Sequence of chain 1.B:
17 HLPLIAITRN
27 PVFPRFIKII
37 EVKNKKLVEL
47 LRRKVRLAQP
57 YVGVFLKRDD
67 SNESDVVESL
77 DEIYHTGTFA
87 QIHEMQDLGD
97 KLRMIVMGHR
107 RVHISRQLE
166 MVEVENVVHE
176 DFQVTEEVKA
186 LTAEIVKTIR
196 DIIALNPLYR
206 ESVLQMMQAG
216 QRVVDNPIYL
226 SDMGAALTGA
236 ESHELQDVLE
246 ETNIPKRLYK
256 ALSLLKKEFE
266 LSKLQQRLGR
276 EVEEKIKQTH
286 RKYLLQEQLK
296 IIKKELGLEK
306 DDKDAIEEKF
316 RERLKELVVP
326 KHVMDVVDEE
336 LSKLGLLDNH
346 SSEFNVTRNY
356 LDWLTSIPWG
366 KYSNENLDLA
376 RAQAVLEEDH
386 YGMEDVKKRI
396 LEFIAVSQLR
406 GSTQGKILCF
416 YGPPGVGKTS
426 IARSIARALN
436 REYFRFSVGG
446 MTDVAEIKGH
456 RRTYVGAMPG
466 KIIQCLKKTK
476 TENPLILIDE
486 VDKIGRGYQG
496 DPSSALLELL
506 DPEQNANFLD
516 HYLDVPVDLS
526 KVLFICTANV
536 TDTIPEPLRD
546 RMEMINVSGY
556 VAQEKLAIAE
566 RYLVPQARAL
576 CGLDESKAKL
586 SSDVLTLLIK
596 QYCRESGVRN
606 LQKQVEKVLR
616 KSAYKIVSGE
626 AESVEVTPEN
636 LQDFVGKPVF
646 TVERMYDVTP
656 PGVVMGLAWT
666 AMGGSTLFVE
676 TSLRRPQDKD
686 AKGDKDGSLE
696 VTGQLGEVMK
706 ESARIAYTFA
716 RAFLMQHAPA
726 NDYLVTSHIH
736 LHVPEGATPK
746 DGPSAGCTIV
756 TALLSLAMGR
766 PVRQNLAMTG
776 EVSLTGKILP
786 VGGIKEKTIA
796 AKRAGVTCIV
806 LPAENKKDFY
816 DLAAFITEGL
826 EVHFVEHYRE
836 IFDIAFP

Sequence of chain 1.A:
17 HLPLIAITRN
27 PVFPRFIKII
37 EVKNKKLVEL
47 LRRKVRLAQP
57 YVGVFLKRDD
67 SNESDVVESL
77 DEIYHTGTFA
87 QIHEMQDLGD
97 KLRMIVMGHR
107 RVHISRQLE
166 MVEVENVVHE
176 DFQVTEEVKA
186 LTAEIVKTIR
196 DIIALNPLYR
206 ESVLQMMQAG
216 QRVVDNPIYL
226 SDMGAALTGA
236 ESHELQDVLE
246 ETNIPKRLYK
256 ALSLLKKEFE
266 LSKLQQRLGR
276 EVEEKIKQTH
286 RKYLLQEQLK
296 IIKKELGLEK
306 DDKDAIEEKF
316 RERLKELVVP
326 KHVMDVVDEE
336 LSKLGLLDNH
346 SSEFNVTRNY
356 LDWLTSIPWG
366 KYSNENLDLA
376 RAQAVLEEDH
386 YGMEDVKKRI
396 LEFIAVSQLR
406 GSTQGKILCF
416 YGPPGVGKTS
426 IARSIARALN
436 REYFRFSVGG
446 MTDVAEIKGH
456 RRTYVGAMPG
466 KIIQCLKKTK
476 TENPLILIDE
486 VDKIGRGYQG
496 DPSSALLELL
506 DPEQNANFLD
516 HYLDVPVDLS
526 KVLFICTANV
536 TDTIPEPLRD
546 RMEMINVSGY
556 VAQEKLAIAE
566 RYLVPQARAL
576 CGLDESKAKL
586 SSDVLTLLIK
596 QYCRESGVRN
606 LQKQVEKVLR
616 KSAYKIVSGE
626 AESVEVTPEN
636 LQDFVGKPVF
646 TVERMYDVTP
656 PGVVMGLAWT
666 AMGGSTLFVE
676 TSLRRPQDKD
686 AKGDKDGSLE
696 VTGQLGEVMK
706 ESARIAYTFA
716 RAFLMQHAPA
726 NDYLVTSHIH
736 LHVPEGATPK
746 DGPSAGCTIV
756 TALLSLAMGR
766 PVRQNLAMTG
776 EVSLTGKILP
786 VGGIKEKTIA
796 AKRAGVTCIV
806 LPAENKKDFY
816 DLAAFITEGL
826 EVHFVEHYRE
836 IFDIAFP

This protein binds this small molecule.
Small molecule (SMILES): Nc1ncnc2c1ncn2[C@@H]1O[C@H](COP(=O)(O)OP(=O)(O)OP(O)(O)=S)[C@@H](O)[C@H]1O

Binding-site contacts:
Ligand atom O2B contacts residue VAL421 of chain 1.A at 3.0 Å (h-bond).
Ligand atom C5' contacts residue ARG604 of chain 1.A at 3.1 Å.
Ligand atom O2B contacts residue LYS423 of chain 1.A at 2.4 Å (salt-bridge).
Ligand atom O2A contacts residue SER425 of chain 1.A at 2.6 Å (h-bond).
Ligand atom PB contacts residue LYS423 of chain 1.A at 3.5 Å.
Ligand atom O4' contacts residue GLY420 of chain 1.A at 3.0 Å (h-bond).
Ligand atom N6 contacts residue TYR386 of chain 1.A at 2.8 Å (h-bond).
Ligand atom O3B contacts residue MG1 of chain 1.I at 3.5 Å.
Ligand atom S1G contacts residue LYS423 of chain 1.A at 2.7 Å (salt-bridge).
Ligand atom O2A contacts residue LYS423 of chain 1.A at 3.1 Å (salt-bridge).
Ligand atom O1B contacts residue MG1 of chain 1.I at 2.1 Å.
Ligand atom C8 contacts residue GLY422 of chain 1.A at 3.3 Å.
Ligand atom O3A contacts residue GLY422 of chain 1.A at 3.3 Å (h-bond).
Ligand atom S1G contacts residue MG1 of chain 1.I at 3.1 Å.
Ligand atom O1A contacts residue THR424 of chain 1.A at 3.4 Å.
Ligand atom O2A contacts residue THR424 of chain 1.A at 2.6 Å (h-bond).
Ligand atom O5' contacts residue SER425 of chain 1.A at 2.3 Å (h-bond).
Ligand atom O3G contacts residue PRO419 of chain 1.A at 3.3 Å.
Ligand atom O2G contacts residue MG1 of chain 1.I at 2.1 Å.
Ligand atom O2B contacts residue GLY420 of chain 1.A at 2.6 Å (h-bond).
Ligand atom O2G contacts residue ARG604 of chain 1.A at 3.3 Å (salt-bridge).
Ligand atom N7 contacts residue VAL421 of chain 1.A at 3.0 Å (h-bond).
Ligand atom PA contacts residue SER425 of chain 1.A at 3.0 Å.
Ligand atom O3B contacts residue ARG604 of chain 1.A at 2.4 Å (salt-bridge).
Ligand atom O3A contacts residue ARG604 of chain 1.A at 3.3 Å (salt-bridge).
Ligand atom O3G contacts residue PRO542 of chain 1.B at 3.5 Å.
Ligand atom N6 contacts residue HIS385 of chain 1.A at 3.3 Å.
Ligand atom C8 contacts residue VAL421 of chain 1.A at 3.1 Å (hydrophobic).
Ligand atom N7 contacts residue TYR555 of chain 1.A at 3.4 Å (h-bond).
Ligand atom PG contacts residue MG1 of chain 1.I at 2.9 Å.
Ligand atom O1B contacts residue THR424 of chain 1.A at 2.9 Å (h-bond).
Ligand atom PB contacts residue MG1 of chain 1.I at 3.3 Å.
Ligand atom C5' contacts residue SER425 of chain 1.A at 3.4 Å.
Ligand atom PB contacts residue ARG604 of chain 1.A at 3.3 Å.
Ligand atom O2A contacts residue GLY422 of chain 1.A at 2.8 Å.
Ligand atom O3A contacts residue GLY420 of chain 1.A at 2.9 Å (h-bond).
Ligand atom PB contacts residue GLY420 of chain 1.A at 3.1 Å.
Ligand atom O3B contacts residue GLY420 of chain 1.A at 2.6 Å (h-bond).
Ligand atom PG contacts residue ARG604 of chain 1.A at 3.2 Å.
Ligand atom O2G contacts residue ARG546 of chain 1.B at 2.3 Å (salt-bridge).